Binding-site contacts:
Ligand atom O5 contacts residue ASN22 of chain 1.C at 2.4 Å (h-bond).
Ligand atom C2 contacts residue ASN22 of chain 1.C at 2.4 Å.
Ligand atom C3 contacts residue ASN22 of chain 1.C at 3.7 Å.
Ligand atom C7 contacts residue ASN22 of chain 1.C at 3.4 Å.
Ligand atom C1 contacts residue ASN22 of chain 1.C at 1.4 Å.
Ligand atom C4 contacts residue ASN22 of chain 1.C at 4.1 Å.
Ligand atom C5 contacts residue ASN22 of chain 1.C at 3.7 Å.
Ligand atom O7 contacts residue ASN22 of chain 1.C at 3.4 Å (h-bond).
Ligand atom N2 contacts residue ASN22 of chain 1.C at 2.8 Å (h-bond).

The protein below binds the small molecule below.
Small molecule (SMILES): CC(=O)N[C@@H]1[C@@H](O)[C@H](O)[C@@H](CO)O[C@H]1O

Sequence of chain 1.C:
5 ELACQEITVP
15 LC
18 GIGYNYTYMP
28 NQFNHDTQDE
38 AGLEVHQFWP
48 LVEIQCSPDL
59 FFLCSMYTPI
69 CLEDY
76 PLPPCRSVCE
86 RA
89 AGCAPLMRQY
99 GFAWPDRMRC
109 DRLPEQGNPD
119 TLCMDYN